Binding-site contacts:
Ligand atom C1 contacts residue ARG63 of chain 1.J at 4.2 Å.
Ligand atom C7 contacts residue LEU61 of chain 1.J at 4.0 Å (hydrophobic).
Ligand atom C8 contacts residue LEU61 of chain 1.J at 3.4 Å (hydrophobic).
Ligand atom C2 contacts residue ARG63 of chain 1.J at 3.5 Å.
Ligand atom C6 contacts residue LEU61 of chain 1.J at 3.9 Å (hydrophobic).
Ligand atom C4 contacts residue LEU100 of chain 1.J at 3.6 Å (hydrophobic).
Ligand atom C9 contacts residue LEU61 of chain 1.J at 4.1 Å (hydrophobic).
Ligand atom C8 contacts residue ILE57 of chain 1.J at 3.8 Å (hydrophobic).
Ligand atom C4 contacts residue PHE60 of chain 1.J at 4.2 Å (hydrophobic).
Ligand atom C3 contacts residue LEU100 of chain 1.J at 3.6 Å (hydrophobic).
Ligand atom C9 contacts residue ILE57 of chain 1.J at 4.2 Å (hydrophobic).
Ligand atom C8 contacts residue PHE60 of chain 1.J at 4.5 Å (hydrophobic).
Ligand atom O2 contacts residue ARG63 of chain 1.J at 4.0 Å.
Ligand atom C2 contacts residue LEU100 of chain 1.J at 4.0 Å (hydrophobic).
Ligand atom C7 contacts residue HIS99 of chain 1.J at 4.2 Å.
Ligand atom C10 contacts residue ILE57 of chain 1.J at 3.9 Å (hydrophobic).
Ligand atom C5 contacts residue PHE60 of chain 1.J at 4.4 Å (hydrophobic).
Ligand atom C11 contacts residue LEU276 of chain 1.J at 4.2 Å (hydrophobic).
Ligand atom C5 contacts residue LEU100 of chain 1.J at 4.5 Å (hydrophobic).
Ligand atom C4 contacts residue ARG63 of chain 1.J at 4.1 Å.
Ligand atom C6 contacts residue PHE60 of chain 1.J at 3.5 Å (hydrophobic).
Ligand atom C3 contacts residue ARG63 of chain 1.J at 4.4 Å.

Sequence of chain 1.J:
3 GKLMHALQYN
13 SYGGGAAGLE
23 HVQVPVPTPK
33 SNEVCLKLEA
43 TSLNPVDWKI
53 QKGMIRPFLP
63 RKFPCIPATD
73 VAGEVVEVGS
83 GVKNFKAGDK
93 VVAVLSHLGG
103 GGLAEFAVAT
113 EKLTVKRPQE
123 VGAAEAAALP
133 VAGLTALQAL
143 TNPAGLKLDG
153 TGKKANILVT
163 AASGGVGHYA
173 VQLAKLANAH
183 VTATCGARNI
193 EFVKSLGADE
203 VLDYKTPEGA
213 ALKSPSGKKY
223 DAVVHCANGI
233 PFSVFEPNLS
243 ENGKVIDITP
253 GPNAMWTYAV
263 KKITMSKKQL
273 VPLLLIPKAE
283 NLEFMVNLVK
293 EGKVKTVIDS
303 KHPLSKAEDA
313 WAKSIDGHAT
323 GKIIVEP

The protein below binds the small molecule below.
Small molecule (SMILES): CCC=CCC(=O)C=CC=CCCCCCCCC(=O)O